Binding-site contacts:
Ligand atom O10 contacts residue GLN133 of chain 1.D at 3.9 Å.
Ligand atom O11 contacts residue PHE1 of chain 1.D at 2.9 Å (h-bond).
Ligand atom C14 contacts residue TYR48 of chain 1.D at 3.8 Å (hydrophobic).
Ligand atom C06 contacts residue ILE52 of chain 1.D at 3.7 Å (hydrophobic).
Ligand atom C03 contacts residue ASP140 of chain 1.D at 3.1 Å.
Ligand atom C21 contacts residue TYR48 of chain 1.D at 3.6 Å (hydrophobic).
Ligand atom C06 contacts residue ASP54 of chain 1.D at 3.2 Å.
Ligand atom O10 contacts residue ASP54 of chain 1.D at 3.0 Å (salt-bridge).
Ligand atom O09 contacts residue GLN133 of chain 1.D at 3.2 Å (h-bond).
Ligand atom O08 contacts residue ILE13 of chain 1.D at 3.6 Å.
Ligand atom O12 contacts residue ASN46 of chain 1.D at 3.1 Å (h-bond).
Ligand atom C06 contacts residue PHE1 of chain 1.D at 3.9 Å (hydrophobic).
Ligand atom O09 contacts residue ASP140 of chain 1.D at 2.9 Å (salt-bridge).
Ligand atom O09 contacts residue PHE142 of chain 1.D at 3.0 Å.
Ligand atom C05 contacts residue PHE1 of chain 1.D at 3.7 Å (hydrophobic).
Ligand atom C02 contacts residue ILE13 of chain 1.D at 3.7 Å (hydrophobic).
Ligand atom O11 contacts residue ASP47 of chain 1.D at 3.6 Å.
Ligand atom C04 contacts residue ASN135 of chain 1.D at 3.6 Å.
Ligand atom O08 contacts residue PHE1 of chain 1.D at 2.5 Å (h-bond).
Ligand atom C22 contacts residue ILE52 of chain 1.D at 3.9 Å (hydrophobic).
Ligand atom C06 contacts residue ASN46 of chain 1.D at 3.3 Å.
Ligand atom C13 contacts residue TYR137 of chain 1.D at 3.8 Å (hydrophobic).
Ligand atom C04 contacts residue PHE1 of chain 1.D at 3.9 Å (hydrophobic).
Ligand atom C01 contacts residue PHE1 of chain 1.D at 3.5 Å (hydrophobic).
Ligand atom O12 contacts residue ASP54 of chain 1.D at 2.7 Å (salt-bridge).
Ligand atom N24 contacts residue TYR48 of chain 1.D at 3.6 Å.
Ligand atom O09 contacts residue ASN135 of chain 1.D at 3.6 Å.
Ligand atom C04 contacts residue ASP54 of chain 1.D at 3.3 Å.
Ligand atom O12 contacts residue PHE1 of chain 1.D at 2.8 Å (h-bond).
Ligand atom O12 contacts residue ASP47 of chain 1.D at 2.7 Å (salt-bridge).
Ligand atom C16 contacts residue TYR48 of chain 1.D at 3.5 Å (hydrophobic).
Ligand atom O10 contacts residue ASN135 of chain 1.D at 2.4 Å (h-bond).
Ligand atom C04 contacts residue GLN133 of chain 1.D at 3.8 Å.
Ligand atom C15 contacts residue TYR48 of chain 1.D at 3.8 Å (hydrophobic).
Ligand atom C03 contacts residue ASN135 of chain 1.D at 3.7 Å.
Ligand atom O12 contacts residue TYR48 of chain 1.D at 3.9 Å.
Ligand atom O10 contacts residue ILE52 of chain 1.D at 3.4 Å.
Ligand atom C06 contacts residue ASP47 of chain 1.D at 3.8 Å.
Ligand atom C02 contacts residue PHE1 of chain 1.D at 3.5 Å (hydrophobic).
Ligand atom C17 contacts residue TYR48 of chain 1.D at 3.7 Å (hydrophobic).

This small molecule binds to this protein.
Small molecule (SMILES): OC[C@H]1O[C@H](C/C=C/c2ccc3ncccc3c2)[C@@H](O)[C@@H](O)[C@@H]1O

Sequence of chain 1.D:
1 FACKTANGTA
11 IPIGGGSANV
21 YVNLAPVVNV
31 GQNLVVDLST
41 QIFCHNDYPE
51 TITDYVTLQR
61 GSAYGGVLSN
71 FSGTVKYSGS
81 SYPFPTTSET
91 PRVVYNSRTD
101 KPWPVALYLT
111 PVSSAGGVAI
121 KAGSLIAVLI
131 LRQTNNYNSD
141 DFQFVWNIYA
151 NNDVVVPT